Binding-site contacts:
Ligand atom O3B contacts residue GLY142 of chain 112.B at 3.5 Å (h-bond).
Ligand atom O1B contacts residue MG1 of chain 112.F at 2.4 Å.
Ligand atom PB contacts residue LEU248 of chain 113.A at 3.1 Å.
Ligand atom O2' contacts residue ASN329 of chain 113.A at 1.4 Å (h-bond).
Ligand atom O3' contacts residue GLU181 of chain 112.B at 3.3 Å (salt-bridge).
Ligand atom O3G contacts residue MG1 of chain 112.F at 2.5 Å.
Ligand atom O2G contacts residue ASN99 of chain 112.B at 2.9 Å (h-bond).
Ligand atom O2B contacts residue GLY10 of chain 112.B at 3.2 Å.
Ligand atom O2G contacts residue GLY142 of chain 112.B at 3.0 Å (h-bond).
Ligand atom PB contacts residue THR143 of chain 112.B at 3.3 Å.
Ligand atom N2 contacts residue ASN204 of chain 112.B at 2.6 Å (h-bond).
Ligand atom C2 contacts residue ASN204 of chain 112.B at 3.4 Å.
Ligand atom O2B contacts residue THR143 of chain 112.B at 2.7 Å (h-bond).
Ligand atom O1A contacts residue LEU248 of chain 113.A at 3.1 Å.
Ligand atom PA contacts residue LEU248 of chain 113.A at 3.5 Å.
Ligand atom N1 contacts residue TYR222 of chain 112.B at 3.2 Å.
Ligand atom N2 contacts residue ASN226 of chain 112.B at 2.9 Å (h-bond).
Ligand atom C6 contacts residue ASN226 of chain 112.B at 3.3 Å.
Ligand atom N7 contacts residue PRO325 of chain 113.A at 3.5 Å.
Ligand atom O3G contacts residue LEU248 of chain 113.A at 2.4 Å.
Ligand atom O2B contacts residue GLY144 of chain 112.B at 2.7 Å (h-bond).
Ligand atom N3 contacts residue ASN204 of chain 112.B at 3.0 Å (h-bond).
Ligand atom O6 contacts residue ASN226 of chain 112.B at 3.1 Å (h-bond).
Ligand atom O1B contacts residue LEU248 of chain 113.A at 2.1 Å.
Ligand atom O1B contacts residue GLN11 of chain 112.B at 3.2 Å (h-bond).
Ligand atom C8 contacts residue PRO325 of chain 113.A at 3.3 Å (hydrophobic).
Ligand atom O2A contacts residue CYS12 of chain 112.B at 3.3 Å (h-bond).
Ligand atom O4' contacts residue SER138 of chain 112.B at 3.3 Å (h-bond).
Ligand atom O1A contacts residue GLN11 of chain 112.B at 3.1 Å.
Ligand atom O3B contacts residue THR143 of chain 112.B at 3.1 Å (h-bond).
Ligand atom C3A contacts residue LEU248 of chain 113.A at 3.0 Å (hydrophobic).
Ligand atom C2' contacts residue ASN329 of chain 113.A at 2.6 Å.
Ligand atom N1 contacts residue ASN226 of chain 112.B at 2.7 Å (h-bond).
Ligand atom C4' contacts residue SER138 of chain 112.B at 3.2 Å.
Ligand atom PG contacts residue LEU248 of chain 113.A at 3.5 Å.
Ligand atom O3' contacts residue ASN329 of chain 113.A at 3.4 Å (h-bond).
Ligand atom O1G contacts residue ALA97 of chain 112.B at 3.0 Å (h-bond).
Ligand atom C3' contacts residue ASN329 of chain 113.A at 3.2 Å.
Ligand atom O6 contacts residue GLN15 of chain 112.B at 2.5 Å (h-bond).
Ligand atom O1G contacts residue THR143 of chain 112.B at 3.4 Å.

The protein below binds the small molecule below.
Small molecule (SMILES): Nc1nc2c(ncn2[C@@H]2O[C@H](CO[P](=O)(O)C[P](=O)(O)OP(=O)(O)O)[C@@H](O)[C@H]2O)c(=O)[nH]1

Sequence of chain 113.A:
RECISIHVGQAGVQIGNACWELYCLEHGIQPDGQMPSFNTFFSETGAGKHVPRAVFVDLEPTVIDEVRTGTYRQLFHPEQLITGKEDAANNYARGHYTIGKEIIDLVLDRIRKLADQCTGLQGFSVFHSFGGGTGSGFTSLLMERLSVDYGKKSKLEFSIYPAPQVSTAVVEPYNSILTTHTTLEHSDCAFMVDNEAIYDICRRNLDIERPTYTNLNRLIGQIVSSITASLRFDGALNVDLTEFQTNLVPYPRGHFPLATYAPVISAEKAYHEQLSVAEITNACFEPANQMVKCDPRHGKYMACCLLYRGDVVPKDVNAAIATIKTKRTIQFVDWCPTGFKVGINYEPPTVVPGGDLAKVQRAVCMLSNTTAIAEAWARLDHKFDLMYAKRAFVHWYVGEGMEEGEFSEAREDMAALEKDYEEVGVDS

Sequence of chain 112.B:
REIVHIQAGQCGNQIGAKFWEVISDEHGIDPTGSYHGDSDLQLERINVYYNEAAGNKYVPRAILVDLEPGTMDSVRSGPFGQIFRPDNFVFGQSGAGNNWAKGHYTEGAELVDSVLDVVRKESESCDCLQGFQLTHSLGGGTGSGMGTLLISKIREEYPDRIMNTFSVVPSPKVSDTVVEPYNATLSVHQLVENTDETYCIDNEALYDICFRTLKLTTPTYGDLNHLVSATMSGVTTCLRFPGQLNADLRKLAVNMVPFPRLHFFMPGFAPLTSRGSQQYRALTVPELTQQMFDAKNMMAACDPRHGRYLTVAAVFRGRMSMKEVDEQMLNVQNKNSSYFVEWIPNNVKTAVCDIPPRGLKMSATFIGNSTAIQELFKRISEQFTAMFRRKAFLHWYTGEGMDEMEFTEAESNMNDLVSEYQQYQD